Binding-site contacts:
Ligand atom O2 contacts residue TRP97 of chain 2.A at 4.2 Å.
Ligand atom C3 contacts residue LYS93 of chain 2.A at 4.0 Å.
Ligand atom C3 contacts residue TRP45 of chain 2.A at 3.8 Å (hydrophobic).
Ligand atom C6 contacts residue TRP45 of chain 2.A at 4.0 Å (hydrophobic).
Ligand atom O5 contacts residue TRP68 of chain 2.A at 3.4 Å (h-bond).
Ligand atom O3 contacts residue TRP68 of chain 2.A at 3.9 Å.
Ligand atom O6 contacts residue TRP97 of chain 2.A at 4.1 Å.
Ligand atom O4 contacts residue TRP45 of chain 2.A at 4.2 Å.
Ligand atom C2 contacts residue TRP68 of chain 2.A at 3.5 Å (hydrophobic).
Ligand atom C3 contacts residue TRP68 of chain 2.A at 4.0 Å (hydrophobic).
Ligand atom O2 contacts residue LYS93 of chain 2.A at 2.9 Å (salt-bridge).
Ligand atom O4 contacts residue TRP97 of chain 2.A at 3.5 Å.
Ligand atom O6 contacts residue GLU22 of chain 2.A at 3.6 Å (salt-bridge).
Ligand atom C4 contacts residue TRP97 of chain 2.A at 3.9 Å (hydrophobic).
Ligand atom C2 contacts residue TRP97 of chain 2.A at 3.8 Å (hydrophobic).
Ligand atom O5 contacts residue TRP97 of chain 2.A at 4.1 Å.
Ligand atom C2 contacts residue TRP45 of chain 2.A at 4.3 Å (hydrophobic).
Ligand atom O2 contacts residue TRP68 of chain 2.A at 4.4 Å.
Ligand atom O3 contacts residue TRP45 of chain 2.A at 4.0 Å.
Ligand atom O5 contacts residue TRP45 of chain 2.A at 3.8 Å.
Ligand atom O4 contacts residue TRP68 of chain 2.A at 2.9 Å (h-bond).
Ligand atom O3 contacts residue LYS93 of chain 2.A at 3.4 Å (salt-bridge).
Ligand atom C4 contacts residue TRP68 of chain 2.A at 4.0 Å (hydrophobic).
Ligand atom C1 contacts residue TRP45 of chain 2.A at 3.8 Å (hydrophobic).
Ligand atom C1 contacts residue TRP68 of chain 2.A at 3.5 Å (hydrophobic).
Ligand atom C6 contacts residue TRP97 of chain 2.A at 3.8 Å (hydrophobic).
Ligand atom C3 contacts residue TRP97 of chain 2.A at 3.9 Å (hydrophobic).
Ligand atom C4 contacts residue TRP45 of chain 2.A at 3.9 Å (hydrophobic).
Ligand atom C1 contacts residue TRP97 of chain 2.A at 3.9 Å (hydrophobic).
Ligand atom O6 contacts residue TRP45 of chain 2.A at 4.0 Å.
Ligand atom C2 contacts residue LYS93 of chain 2.A at 4.0 Å.
Ligand atom O3 contacts residue TRP97 of chain 2.A at 4.3 Å.
Ligand atom C5 contacts residue TRP45 of chain 2.A at 3.7 Å (hydrophobic).
Ligand atom O2 contacts residue TRP45 of chain 2.A at 4.0 Å.
Ligand atom C5 contacts residue TRP97 of chain 2.A at 3.5 Å (hydrophobic).
Ligand atom C6 contacts residue TRP68 of chain 2.A at 4.4 Å (hydrophobic).

A protein and the small-molecule ligand that binds it are described below.
Small molecule (SMILES): OC[C@H]1O[C@@H](O[C@H]2[C@H](O)[C@@H](O)[C@H](O[C@H]3[C@H](O)[C@@H](O)[C@H](O[C@H]4[C@H](O)[C@@H](O)[C@H](O[C@H]5[C@H](O)[C@@H](O)[C@H](O)O[C@@H]5CO)O[C@@H]4CO)O[C@@H]3CO)O[C@@H]2CO)[C@H](O)[C@@H](O)[C@@H]1O

Sequence of chain 2.A:
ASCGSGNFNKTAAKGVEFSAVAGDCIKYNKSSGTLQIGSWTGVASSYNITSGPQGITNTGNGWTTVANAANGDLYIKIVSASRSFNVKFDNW